Binding-site contacts:
Ligand atom C5 contacts residue TYR223 of chain 1.A at 4.0 Å (hydrophobic).
Ligand atom O5 contacts residue GLN196 of chain 1.A at 3.9 Å.
Ligand atom C4 contacts residue GLU159 of chain 1.A at 3.5 Å.
Ligand atom O2 contacts residue TYR250 of chain 1.A at 3.4 Å (h-bond).
Ligand atom C4 contacts residue TYR162 of chain 1.A at 4.3 Å (hydrophobic).
Ligand atom C3 contacts residue GLY224 of chain 1.A at 4.2 Å.
Ligand atom O3 contacts residue TYR223 of chain 1.A at 3.6 Å.
Ligand atom C1 contacts residue TYR223 of chain 1.A at 4.2 Å (hydrophobic).
Ligand atom C4 contacts residue PHE195 of chain 1.A at 4.3 Å (hydrophobic).
Ligand atom C3 contacts residue TYR162 of chain 1.A at 4.3 Å (hydrophobic).
Ligand atom O1 contacts residue GLN196 of chain 1.A at 3.2 Å (h-bond).
Ligand atom C4 contacts residue TYR223 of chain 1.A at 3.9 Å (hydrophobic).
Ligand atom C2 contacts residue GLY224 of chain 1.A at 3.8 Å.
Ligand atom O4 contacts residue GLU159 of chain 1.A at 2.7 Å (salt-bridge).
Ligand atom C2 contacts residue XYS1 of chain 1.B at 4.5 Å.
Ligand atom O4 contacts residue TRP166 of chain 1.A at 3.9 Å.
Ligand atom O3 contacts residue GLY224 of chain 1.A at 3.4 Å (h-bond).
Ligand atom C1 contacts residue GLN196 of chain 1.A at 3.8 Å.
Ligand atom C2 contacts residue TYR223 of chain 1.A at 3.9 Å (hydrophobic).
Ligand atom C5 contacts residue TYR162 of chain 1.A at 3.7 Å (hydrophobic).
Ligand atom O5 contacts residue TYR162 of chain 1.A at 4.5 Å.
Ligand atom C3 contacts residue TYR250 of chain 1.A at 4.1 Å (hydrophobic).
Ligand atom C5 contacts residue GLU159 of chain 1.A at 3.5 Å.
Ligand atom C4 contacts residue XYS1 of chain 1.B at 3.1 Å.
Ligand atom O4 contacts residue TYR223 of chain 1.A at 4.0 Å.
Ligand atom O5 contacts residue PHE195 of chain 1.A at 3.5 Å.
Ligand atom C1 contacts residue TYR162 of chain 1.A at 4.2 Å (hydrophobic).
Ligand atom O3 contacts residue XYS1 of chain 1.B at 2.6 Å (h-bond).
Ligand atom O3 contacts residue TYR250 of chain 1.A at 3.2 Å (h-bond).
Ligand atom C3 contacts residue TYR223 of chain 1.A at 4.2 Å (hydrophobic).
Ligand atom C2 contacts residue TYR250 of chain 1.A at 3.6 Å (hydrophobic).
Ligand atom O2 contacts residue GLY224 of chain 1.A at 3.7 Å.
Ligand atom C5 contacts residue PHE195 of chain 1.A at 3.8 Å (hydrophobic).
Ligand atom C3 contacts residue XYS1 of chain 1.B at 3.4 Å.
Ligand atom O4 contacts residue XYS1 of chain 1.B at 3.1 Å.
Ligand atom O4 contacts residue TYR162 of chain 1.A at 3.8 Å.
Ligand atom C2 contacts residue GLN196 of chain 1.A at 3.8 Å.
Ligand atom O5 contacts residue TYR223 of chain 1.A at 3.2 Å.

A protein and the small-molecule ligand that binds it are described below.
Small molecule (SMILES): O[C@@H]1[C@@H](O)[C@H](O[C@@H]2CO[C@@H](O)[C@H](O)[C@H]2O)OC[C@H]1O

Sequence of chain 1.A:
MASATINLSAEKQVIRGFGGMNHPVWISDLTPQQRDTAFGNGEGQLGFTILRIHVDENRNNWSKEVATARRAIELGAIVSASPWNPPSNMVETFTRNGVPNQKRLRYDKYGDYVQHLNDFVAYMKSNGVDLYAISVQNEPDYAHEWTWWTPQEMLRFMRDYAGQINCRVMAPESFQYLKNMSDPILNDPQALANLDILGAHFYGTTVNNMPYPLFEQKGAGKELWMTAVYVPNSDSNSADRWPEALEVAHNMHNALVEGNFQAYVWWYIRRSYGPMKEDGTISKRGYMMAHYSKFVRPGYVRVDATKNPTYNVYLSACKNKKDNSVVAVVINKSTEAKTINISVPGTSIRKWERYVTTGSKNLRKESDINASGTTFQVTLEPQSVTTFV